Sequence of chain 1.B:
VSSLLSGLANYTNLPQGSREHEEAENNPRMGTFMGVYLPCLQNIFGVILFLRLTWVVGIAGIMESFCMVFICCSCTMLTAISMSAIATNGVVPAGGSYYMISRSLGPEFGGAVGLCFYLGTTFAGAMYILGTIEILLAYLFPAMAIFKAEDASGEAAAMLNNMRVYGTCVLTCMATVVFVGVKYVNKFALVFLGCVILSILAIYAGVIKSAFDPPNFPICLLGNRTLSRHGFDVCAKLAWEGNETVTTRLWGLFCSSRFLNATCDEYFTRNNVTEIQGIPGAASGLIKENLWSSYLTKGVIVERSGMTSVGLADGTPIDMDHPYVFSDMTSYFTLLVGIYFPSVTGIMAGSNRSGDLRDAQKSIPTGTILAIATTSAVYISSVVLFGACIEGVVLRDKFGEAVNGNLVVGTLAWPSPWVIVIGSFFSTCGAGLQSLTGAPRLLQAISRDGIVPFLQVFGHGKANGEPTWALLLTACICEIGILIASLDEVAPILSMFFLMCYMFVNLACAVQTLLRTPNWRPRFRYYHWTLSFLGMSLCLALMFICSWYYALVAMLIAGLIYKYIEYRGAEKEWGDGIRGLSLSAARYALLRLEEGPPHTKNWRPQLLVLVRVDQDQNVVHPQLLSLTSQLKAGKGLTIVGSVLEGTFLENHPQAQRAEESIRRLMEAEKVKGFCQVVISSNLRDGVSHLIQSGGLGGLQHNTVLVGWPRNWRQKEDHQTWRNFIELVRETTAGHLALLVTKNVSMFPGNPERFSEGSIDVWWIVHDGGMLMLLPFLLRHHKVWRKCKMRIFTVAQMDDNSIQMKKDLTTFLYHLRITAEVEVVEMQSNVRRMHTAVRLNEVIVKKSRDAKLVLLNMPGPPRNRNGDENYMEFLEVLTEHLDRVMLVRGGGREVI

The small molecule below binds the protein below.
Small molecule (SMILES): CC(=O)N[C@@H]1[C@@H](O)[C@H](O)[C@@H](CO)O[C@H]1O

Binding-site contacts:
Ligand atom O6 contacts residue PHE358 of chain 1.B at 4.2 Å.
Ligand atom O5 contacts residue PHE358 of chain 1.B at 4.2 Å.
Ligand atom O7 contacts residue ASN360 of chain 1.B at 4.5 Å.
Ligand atom C6 contacts residue LEU359 of chain 1.B at 4.5 Å (hydrophobic).
Ligand atom C1 contacts residue PHE358 of chain 1.B at 4.3 Å (hydrophobic).
Ligand atom C2 contacts residue ASN360 of chain 1.B at 2.5 Å.
Ligand atom O6 contacts residue LEU359 of chain 1.B at 4.0 Å.
Ligand atom O5 contacts residue ASN360 of chain 1.B at 2.3 Å (h-bond).
Ligand atom O5 contacts residue LEU359 of chain 1.B at 3.1 Å (h-bond).
Ligand atom C4 contacts residue ASN360 of chain 1.B at 4.3 Å.
Ligand atom C1 contacts residue ASN360 of chain 1.B at 1.5 Å.
Ligand atom C1 contacts residue LEU359 of chain 1.B at 3.6 Å (hydrophobic).
Ligand atom C7 contacts residue ASN360 of chain 1.B at 3.6 Å.
Ligand atom C5 contacts residue LEU359 of chain 1.B at 4.3 Å (hydrophobic).
Ligand atom C5 contacts residue PHE358 of chain 1.B at 4.3 Å (hydrophobic).
Ligand atom C3 contacts residue ASN360 of chain 1.B at 3.9 Å.
Ligand atom N2 contacts residue ASN360 of chain 1.B at 3.0 Å (h-bond).
Ligand atom C5 contacts residue ASN360 of chain 1.B at 3.6 Å.
Ligand atom C8 contacts residue ASN360 of chain 1.B at 3.8 Å.